Sequence of chain 2.B:
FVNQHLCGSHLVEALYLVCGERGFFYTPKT

Binding-site contacts:
Ligand atom C1' contacts residue LEU17 of chain 1.D at 4.3 Å (hydrophobic).
Ligand atom O1' contacts residue SER9 of chain 1.B at 3.9 Å.
Ligand atom O1' contacts residue HIS10 of chain 2.B at 3.0 Å (h-bond).
Ligand atom C5 contacts residue GLU13 of chain 2.B at 4.1 Å.
Ligand atom C6 contacts residue GLU13 of chain 2.B at 3.8 Å.
Ligand atom C6 contacts residue ALA14 of chain 1.D at 4.1 Å (hydrophobic).
Ligand atom C2 contacts residue GLU13 of chain 2.D at 4.1 Å.
Ligand atom C5 contacts residue GLU13 of chain 1.D at 3.6 Å.
Ligand atom C3 contacts residue HIS10 of chain 1.D at 4.1 Å.
Ligand atom C5 contacts residue HIS10 of chain 1.D at 4.1 Å.
Ligand atom C3 contacts residue GLU13 of chain 2.B at 3.6 Å.
Ligand atom C2 contacts residue GLU13 of chain 2.B at 3.8 Å.
Ligand atom O4 contacts residue GLU13 of chain 2.B at 3.9 Å.
Ligand atom C4 contacts residue GLU13 of chain 2.B at 3.6 Å.
Ligand atom C3 contacts residue GLU13 of chain 2.D at 4.3 Å.
Ligand atom C6 contacts residue GLU13 of chain 1.D at 3.4 Å.
Ligand atom C5 contacts residue ALA14 of chain 1.D at 3.9 Å (hydrophobic).
Ligand atom C2 contacts residue GLU13 of chain 1.D at 3.4 Å.
Ligand atom N1' contacts residue GLU13 of chain 1.D at 3.7 Å.
Ligand atom C1' contacts residue HIS10 of chain 2.B at 4.1 Å.
Ligand atom C4 contacts residue GLU13 of chain 1.D at 3.9 Å.
Ligand atom C1' contacts residue GLU13 of chain 1.D at 3.3 Å.
Ligand atom N1' contacts residue HIS10 of chain 2.B at 4.4 Å.
Ligand atom N1' contacts residue SER9 of chain 1.B at 3.6 Å.
Ligand atom O4 contacts residue HIS10 of chain 1.D at 2.9 Å (h-bond).
Ligand atom O1' contacts residue GLU13 of chain 1.D at 3.6 Å.
Ligand atom C3 contacts residue SER9 of chain 2.D at 3.8 Å.
Ligand atom O1' contacts residue GLU13 of chain 2.B at 3.8 Å.
Ligand atom C1' contacts residue SER9 of chain 1.B at 4.1 Å.
Ligand atom N1' contacts residue LEU17 of chain 1.D at 3.6 Å.
Ligand atom C4 contacts residue SER9 of chain 2.D at 3.8 Å.
Ligand atom C4 contacts residue HIS10 of chain 1.D at 4.0 Å.
Ligand atom C3 contacts residue GLU13 of chain 1.D at 3.9 Å.
Ligand atom O4 contacts residue SER9 of chain 2.D at 3.2 Å (h-bond).
Ligand atom C1 contacts residue GLU13 of chain 2.B at 3.5 Å.
Ligand atom C1' contacts residue GLU13 of chain 2.B at 3.8 Å.
Ligand atom C1 contacts residue GLU13 of chain 1.D at 3.5 Å.
Ligand atom C6 contacts residue LEU17 of chain 1.D at 3.8 Å (hydrophobic).

Sequence of chain 2.D:
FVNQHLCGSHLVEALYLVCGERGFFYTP

Sequence of chain 1.D:
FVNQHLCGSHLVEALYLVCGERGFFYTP

Sequence of chain 1.B:
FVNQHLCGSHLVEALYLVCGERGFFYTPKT

A protein and the small-molecule ligand that binds it are described below.
Small molecule (SMILES): NC(=O)c1ccc(O)cc1